Sequence of chain 1.A:
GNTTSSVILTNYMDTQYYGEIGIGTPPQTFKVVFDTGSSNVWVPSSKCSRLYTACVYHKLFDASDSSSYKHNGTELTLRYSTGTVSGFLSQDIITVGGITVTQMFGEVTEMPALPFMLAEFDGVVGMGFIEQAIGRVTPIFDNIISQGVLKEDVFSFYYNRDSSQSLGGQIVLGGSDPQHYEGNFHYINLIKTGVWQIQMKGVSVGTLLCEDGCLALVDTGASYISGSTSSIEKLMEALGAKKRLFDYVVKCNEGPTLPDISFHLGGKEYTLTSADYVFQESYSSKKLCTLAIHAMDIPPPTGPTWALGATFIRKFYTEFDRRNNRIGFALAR

Binding-site contacts:
Ligand atom C27 contacts residue ASP223 of chain 1.A at 3.6 Å.
Ligand atom C29 contacts residue GLY37 of chain 1.A at 3.5 Å.
Ligand atom C14 contacts residue LEU118 of chain 1.A at 3.3 Å (hydrophobic).
Ligand atom O34 contacts residue TYR80 of chain 1.A at 3.1 Å.
Ligand atom O19 contacts residue ALA226 of chain 1.A at 3.5 Å.
Ligand atom O34 contacts residue SER81 of chain 1.A at 3.1 Å (h-bond).
Ligand atom N20 contacts residue GLY225 of chain 1.A at 3.7 Å.
Ligand atom C37 contacts residue LEU221 of chain 1.A at 3.6 Å (hydrophobic).
Ligand atom C1 contacts residue THR224 of chain 1.A at 3.2 Å.
Ligand atom O2 contacts residue TYR17 of chain 1.A at 2.9 Å (h-bond).
Ligand atom O19 contacts residue GLY225 of chain 1.A at 3.3 Å (h-bond).
Ligand atom C4 contacts residue THR15 of chain 1.A at 3.4 Å.
Ligand atom C30 contacts residue ASP223 of chain 1.A at 3.5 Å.
Ligand atom O38 contacts residue ILE302 of chain 1.A at 3.7 Å.
Ligand atom C3 contacts residue VAL33 of chain 1.A at 3.8 Å (hydrophobic).
Ligand atom C24 contacts residue GLY225 of chain 1.A at 3.4 Å.
Ligand atom C27 contacts residue ASP35 of chain 1.A at 3.3 Å.
Ligand atom C15 contacts residue LEU118 of chain 1.A at 3.3 Å (hydrophobic).
Ligand atom C33 contacts residue SER81 of chain 1.A at 3.1 Å.
Ligand atom C6 contacts residue SER227 of chain 1.A at 3.4 Å.
Ligand atom N35 contacts residue SER81 of chain 1.A at 3.1 Å (h-bond).
Ligand atom N28 contacts residue ASP35 of chain 1.A at 2.8 Å (salt-bridge).
Ligand atom C15 contacts residue GLN16 of chain 1.A at 3.2 Å.
Ligand atom C23 contacts residue PHE116 of chain 1.A at 3.7 Å (hydrophobic).
Ligand atom C1 contacts residue TYR17 of chain 1.A at 3.5 Å (hydrophobic).
Ligand atom C3 contacts residue GLY225 of chain 1.A at 3.3 Å.
Ligand atom O38 contacts residue THR306 of chain 1.A at 3.5 Å.
Ligand atom O2 contacts residue THR15 of chain 1.A at 3.5 Å (h-bond).
Ligand atom N28 contacts residue ASP223 of chain 1.A at 2.8 Å (salt-bridge).
Ligand atom C10 contacts residue PRO115 of chain 1.A at 3.6 Å (hydrophobic).
Ligand atom C5 contacts residue GLY225 of chain 1.A at 3.3 Å.
Ligand atom O2 contacts residue GLN16 of chain 1.A at 3.4 Å.
Ligand atom C9 contacts residue THR82 of chain 1.A at 3.0 Å.
Ligand atom C27 contacts residue GLY225 of chain 1.A at 3.4 Å.
Ligand atom C14 contacts residue ALA119 of chain 1.A at 3.6 Å (hydrophobic).
Ligand atom C6 contacts residue GLY225 of chain 1.A at 3.5 Å.
Ligand atom C18 contacts residue GLY225 of chain 1.A at 3.5 Å.
Ligand atom C29 contacts residue ASP223 of chain 1.A at 3.5 Å.
Ligand atom C29 contacts residue ASP35 of chain 1.A at 3.4 Å.
Ligand atom C40 contacts residue SER81 of chain 1.A at 3.4 Å.

This protein binds this small molecule.
Small molecule (SMILES): COCCCCn1c(C(=O)N(CC(C)C)[C@@H]2CNC[C@H](C(=O)N3CCOCC3)C2)ccc1-c1ccccc1